Sequence of chain 2.A:
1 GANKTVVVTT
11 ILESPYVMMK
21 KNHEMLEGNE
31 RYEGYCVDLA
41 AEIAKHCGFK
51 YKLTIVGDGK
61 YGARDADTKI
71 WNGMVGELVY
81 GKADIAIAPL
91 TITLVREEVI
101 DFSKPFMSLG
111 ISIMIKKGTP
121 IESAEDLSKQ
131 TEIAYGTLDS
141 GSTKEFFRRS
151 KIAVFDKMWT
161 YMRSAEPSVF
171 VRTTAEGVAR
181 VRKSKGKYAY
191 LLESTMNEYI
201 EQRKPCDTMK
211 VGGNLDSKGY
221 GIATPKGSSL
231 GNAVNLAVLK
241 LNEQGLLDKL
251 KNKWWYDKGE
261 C

This protein binds this small molecule.
Small molecule (SMILES): N[C@@H](CC(=O)O)C(=O)O

Binding-site contacts:
Ligand atom OD2 contacts residue GLU193 of chain 2.A at 3.5 Å.
Ligand atom N contacts residue PRO89 of chain 2.A at 2.8 Å (h-bond).
Ligand atom CG contacts residue THR143 of chain 2.A at 3.4 Å.
Ligand atom O contacts residue PRO89 of chain 2.A at 3.8 Å.
Ligand atom C contacts residue SER142 of chain 2.A at 3.3 Å.
Ligand atom CB contacts residue SER142 of chain 2.A at 4.1 Å.
Ligand atom OXT contacts residue SER142 of chain 2.A at 2.9 Å (h-bond).
Ligand atom N contacts residue SER142 of chain 2.A at 4.3 Å.
Ligand atom CG contacts residue GLU193 of chain 2.A at 3.9 Å.
Ligand atom N contacts residue GLU193 of chain 2.A at 2.8 Å (salt-bridge).
Ligand atom OD1 contacts residue LEU138 of chain 2.A at 4.1 Å.
Ligand atom C contacts residue TYR61 of chain 2.A at 3.6 Å (hydrophobic).
Ligand atom O contacts residue THR91 of chain 2.A at 3.0 Å (h-bond).
Ligand atom N contacts residue TYR220 of chain 2.A at 3.8 Å.
Ligand atom OXT contacts residue GLY141 of chain 2.A at 3.2 Å.
Ligand atom OXT contacts residue TYR61 of chain 2.A at 3.4 Å.
Ligand atom N contacts residue TYR61 of chain 2.A at 3.7 Å.
Ligand atom CB contacts residue LEU138 of chain 2.A at 4.0 Å (hydrophobic).
Ligand atom C contacts residue ARG96 of chain 2.A at 3.4 Å.
Ligand atom OD1 contacts residue THR143 of chain 2.A at 3.0 Å (h-bond).
Ligand atom O contacts residue ARG96 of chain 2.A at 2.8 Å (salt-bridge).
Ligand atom C contacts residue PRO89 of chain 2.A at 4.4 Å (hydrophobic).
Ligand atom OXT contacts residue ARG96 of chain 2.A at 2.8 Å (salt-bridge).
Ligand atom CA contacts residue TYR61 of chain 2.A at 4.0 Å (hydrophobic).
Ligand atom O contacts residue SER142 of chain 2.A at 3.9 Å.
Ligand atom N contacts residue THR91 of chain 2.A at 3.1 Å (h-bond).
Ligand atom CG contacts residue SER142 of chain 2.A at 3.9 Å.
Ligand atom C contacts residue THR91 of chain 2.A at 3.7 Å.
Ligand atom CA contacts residue PRO89 of chain 2.A at 4.1 Å (hydrophobic).
Ligand atom CG contacts residue LEU138 of chain 2.A at 4.0 Å (hydrophobic).
Ligand atom OD1 contacts residue GLY141 of chain 2.A at 3.5 Å.
Ligand atom O contacts residue TYR61 of chain 2.A at 3.4 Å.
Ligand atom CA contacts residue GLU193 of chain 2.A at 3.3 Å.
Ligand atom OD1 contacts residue SER142 of chain 2.A at 3.1 Å (h-bond).
Ligand atom O contacts residue LEU90 of chain 2.A at 3.7 Å.
Ligand atom CB contacts residue TYR61 of chain 2.A at 3.8 Å (hydrophobic).
Ligand atom CA contacts residue SER142 of chain 2.A at 3.2 Å.
Ligand atom CA contacts residue THR91 of chain 2.A at 3.4 Å.
Ligand atom CB contacts residue GLU193 of chain 2.A at 3.9 Å.
Ligand atom OD2 contacts residue THR143 of chain 2.A at 2.8 Å (h-bond).